Binding-site contacts:
Ligand atom P09 contacts residue HIS446 of chain 1.A at 3.5 Å.
Ligand atom P09 contacts residue SER202 of chain 1.A at 1.8 Å.
Ligand atom C10 contacts residue PHE294 of chain 1.A at 3.9 Å (hydrophobic).
Ligand atom C04 contacts residue TRP85 of chain 1.A at 3.3 Å (hydrophobic).
Ligand atom O08 contacts residue SER202 of chain 1.A at 3.0 Å (h-bond).
Ligand atom P09 contacts residue GLY120 of chain 1.A at 3.7 Å.
Ligand atom O12 contacts residue SER202 of chain 1.A at 2.9 Å (h-bond).
Ligand atom O12 contacts residue ALA203 of chain 1.A at 3.8 Å.
Ligand atom C10 contacts residue PHE337 of chain 1.A at 4.5 Å (hydrophobic).
Ligand atom C02 contacts residue GLY120 of chain 1.A at 4.4 Å.
Ligand atom O08 contacts residue GLY120 of chain 1.A at 4.2 Å.
Ligand atom C10 contacts residue ALA203 of chain 1.A at 4.0 Å (hydrophobic).
Ligand atom C07 contacts residue SER202 of chain 1.A at 4.2 Å.
Ligand atom C07 contacts residue HIS446 of chain 1.A at 4.3 Å.
Ligand atom C01 contacts residue SER202 of chain 1.A at 4.3 Å.
Ligand atom C10 contacts residue SER202 of chain 1.A at 1.4 Å.
Ligand atom O12 contacts residue GLY121 of chain 1.A at 2.3 Å (h-bond).
Ligand atom C07 contacts residue GLY120 of chain 1.A at 3.6 Å.
Ligand atom C10 contacts residue TRP235 of chain 1.A at 4.4 Å (hydrophobic).
Ligand atom C03 contacts residue GLY120 of chain 1.A at 3.9 Å.
Ligand atom C03 contacts residue GLY119 of chain 1.A at 3.9 Å.
Ligand atom C01 contacts residue HIS446 of chain 1.A at 3.2 Å.
Ligand atom P09 contacts residue GLY121 of chain 1.A at 3.8 Å.
Ligand atom C03 contacts residue TRP85 of chain 1.A at 4.0 Å (hydrophobic).
Ligand atom P09 contacts residue ALA203 of chain 1.A at 3.7 Å.
Ligand atom C10 contacts residue HIS446 of chain 1.A at 3.0 Å.
Ligand atom O08 contacts residue HIS446 of chain 1.A at 3.2 Å (h-bond).
Ligand atom C07 contacts residue GLY119 of chain 1.A at 4.5 Å.
Ligand atom C01 contacts residue GLY447 of chain 1.A at 3.9 Å.
Ligand atom C03 contacts residue GLU201 of chain 1.A at 3.2 Å.
Ligand atom C05 contacts residue TYR336 of chain 1.A at 4.2 Å (hydrophobic).
Ligand atom C01 contacts residue GLU201 of chain 1.A at 3.3 Å.
Ligand atom C03 contacts residue TYR132 of chain 1.A at 3.9 Å (hydrophobic).
Ligand atom O12 contacts residue GLY119 of chain 1.A at 4.1 Å.
Ligand atom C06 contacts residue GLY120 of chain 1.A at 4.1 Å.
Ligand atom O12 contacts residue GLY120 of chain 1.A at 2.9 Å (h-bond).
Ligand atom C02 contacts residue GLU201 of chain 1.A at 3.9 Å.
Ligand atom C02 contacts residue HIS446 of chain 1.A at 4.4 Å.
Ligand atom C05 contacts residue TRP85 of chain 1.A at 3.8 Å (hydrophobic).

A small-molecule ligand and the protein it binds are described below.
Small molecule (SMILES): C[PH](=O)O[C@H]1CCCC1(C)C

Sequence of chain 1.A:
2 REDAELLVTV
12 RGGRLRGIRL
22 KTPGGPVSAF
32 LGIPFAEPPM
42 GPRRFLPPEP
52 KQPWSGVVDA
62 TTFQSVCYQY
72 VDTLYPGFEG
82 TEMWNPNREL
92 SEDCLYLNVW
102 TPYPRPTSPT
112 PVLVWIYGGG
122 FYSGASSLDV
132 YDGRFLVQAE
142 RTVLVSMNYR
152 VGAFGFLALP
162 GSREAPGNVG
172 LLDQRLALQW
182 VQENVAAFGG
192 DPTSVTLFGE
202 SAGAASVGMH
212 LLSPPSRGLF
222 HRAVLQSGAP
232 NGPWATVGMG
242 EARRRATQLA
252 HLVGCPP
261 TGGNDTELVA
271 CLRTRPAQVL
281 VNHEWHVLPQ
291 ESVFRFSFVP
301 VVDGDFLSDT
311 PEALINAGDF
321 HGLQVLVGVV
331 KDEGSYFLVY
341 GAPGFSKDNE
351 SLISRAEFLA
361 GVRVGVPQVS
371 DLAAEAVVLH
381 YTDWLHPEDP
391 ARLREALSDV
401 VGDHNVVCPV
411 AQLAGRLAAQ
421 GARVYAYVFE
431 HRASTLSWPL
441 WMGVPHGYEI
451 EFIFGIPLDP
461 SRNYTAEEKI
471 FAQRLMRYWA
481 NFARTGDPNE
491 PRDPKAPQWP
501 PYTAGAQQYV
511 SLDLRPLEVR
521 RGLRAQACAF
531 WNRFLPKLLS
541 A